Sequence of chain 1.A:
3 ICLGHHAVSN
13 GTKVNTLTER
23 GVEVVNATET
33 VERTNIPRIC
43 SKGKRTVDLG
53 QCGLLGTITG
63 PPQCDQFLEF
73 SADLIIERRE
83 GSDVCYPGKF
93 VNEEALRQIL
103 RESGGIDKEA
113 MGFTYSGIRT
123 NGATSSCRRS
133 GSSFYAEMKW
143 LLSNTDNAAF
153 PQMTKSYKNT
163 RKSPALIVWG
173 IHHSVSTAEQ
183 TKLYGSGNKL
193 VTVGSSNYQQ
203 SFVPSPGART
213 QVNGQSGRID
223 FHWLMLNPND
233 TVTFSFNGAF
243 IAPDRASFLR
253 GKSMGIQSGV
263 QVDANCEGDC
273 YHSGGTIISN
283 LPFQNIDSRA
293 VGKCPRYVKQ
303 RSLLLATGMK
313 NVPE

Binding-site contacts:
Ligand atom C7 contacts residue ASN28 of chain 1.A at 3.0 Å.
Ligand atom C3 contacts residue ASN28 of chain 1.A at 3.8 Å.
Ligand atom C6 contacts residue ALA29 of chain 1.A at 4.5 Å (hydrophobic).
Ligand atom C1 contacts residue THR309 of chain 1.A at 4.2 Å.
Ligand atom O6 contacts residue THR30 of chain 1.A at 3.7 Å.
Ligand atom C1 contacts residue ASN28 of chain 1.A at 1.4 Å.
Ligand atom N2 contacts residue ASN28 of chain 1.A at 2.9 Å (h-bond).
Ligand atom C6 contacts residue THR30 of chain 1.A at 3.5 Å.
Ligand atom O5 contacts residue ALA29 of chain 1.A at 4.0 Å.
Ligand atom O5 contacts residue THR309 of chain 1.A at 4.0 Å.
Ligand atom O5 contacts residue ASN28 of chain 1.A at 2.4 Å (h-bond).
Ligand atom C2 contacts residue ASN28 of chain 1.A at 2.4 Å.
Ligand atom O7 contacts residue ASN28 of chain 1.A at 2.8 Å (h-bond).
Ligand atom C5 contacts residue ASN28 of chain 1.A at 3.7 Å.
Ligand atom C4 contacts residue ASN28 of chain 1.A at 4.2 Å.
Ligand atom C8 contacts residue ASN28 of chain 1.A at 4.3 Å.

The protein below binds the small molecule below.
Small molecule (SMILES): CC(=O)N[C@@H]1[C@@H](O)[C@H](O)[C@@H](CO)O[C@H]1O